Sequence of chain 1.B:
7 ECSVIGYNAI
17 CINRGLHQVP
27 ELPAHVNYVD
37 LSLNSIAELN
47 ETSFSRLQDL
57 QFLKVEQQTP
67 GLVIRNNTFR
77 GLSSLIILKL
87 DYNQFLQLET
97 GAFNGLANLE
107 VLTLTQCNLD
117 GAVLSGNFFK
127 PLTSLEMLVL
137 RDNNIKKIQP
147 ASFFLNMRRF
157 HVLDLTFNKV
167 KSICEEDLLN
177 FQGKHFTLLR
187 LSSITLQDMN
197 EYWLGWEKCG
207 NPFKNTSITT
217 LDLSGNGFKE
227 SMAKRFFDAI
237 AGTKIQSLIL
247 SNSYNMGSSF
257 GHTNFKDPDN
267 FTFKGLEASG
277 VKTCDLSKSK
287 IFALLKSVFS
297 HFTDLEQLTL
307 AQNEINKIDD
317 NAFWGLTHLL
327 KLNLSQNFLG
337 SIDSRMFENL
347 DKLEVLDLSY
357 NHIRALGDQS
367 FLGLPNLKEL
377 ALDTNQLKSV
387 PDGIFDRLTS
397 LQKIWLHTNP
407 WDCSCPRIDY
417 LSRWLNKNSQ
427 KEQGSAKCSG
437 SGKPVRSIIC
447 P

A small-molecule ligand and the protein it binds are described below.
Small molecule (SMILES): CC(=O)N[C@@H]1[C@@H](O)[C@H](O)[C@@H](CO)O[C@H]1O

Binding-site contacts:
Ligand atom C5 contacts residue ASN72 of chain 1.B at 3.7 Å.
Ligand atom O5 contacts residue GLY97 of chain 1.B at 4.2 Å.
Ligand atom O5 contacts residue ASN72 of chain 1.B at 2.4 Å (h-bond).
Ligand atom N2 contacts residue GLU95 of chain 1.B at 4.3 Å.
Ligand atom C3 contacts residue THR96 of chain 1.B at 4.2 Å.
Ligand atom C1 contacts residue THR96 of chain 1.B at 4.2 Å.
Ligand atom C3 contacts residue ASN72 of chain 1.B at 3.9 Å.
Ligand atom C2 contacts residue ASN72 of chain 1.B at 2.6 Å.
Ligand atom C7 contacts residue GLU95 of chain 1.B at 4.0 Å.
Ligand atom N2 contacts residue ASN72 of chain 1.B at 3.1 Å (h-bond).
Ligand atom C5 contacts residue THR96 of chain 1.B at 4.0 Å.
Ligand atom C4 contacts residue ASN72 of chain 1.B at 4.2 Å.
Ligand atom C1 contacts residue GLY97 of chain 1.B at 4.2 Å.
Ligand atom C7 contacts residue ASN72 of chain 1.B at 3.6 Å.
Ligand atom C1 contacts residue ASN72 of chain 1.B at 1.4 Å.
Ligand atom C8 contacts residue GLU95 of chain 1.B at 3.3 Å.
Ligand atom O5 contacts residue THR96 of chain 1.B at 4.2 Å.
Ligand atom O7 contacts residue ASN72 of chain 1.B at 3.8 Å.